Binding-site contacts:
Ligand atom C3 contacts residue ASN113 of chain 1.D at 3.8 Å.
Ligand atom O7 contacts residue ASN113 of chain 1.D at 3.2 Å (h-bond).
Ligand atom C2 contacts residue ASN113 of chain 1.D at 2.5 Å.
Ligand atom C1 contacts residue ASN113 of chain 1.D at 1.4 Å.
Ligand atom O5 contacts residue ASN113 of chain 1.D at 2.4 Å (h-bond).
Ligand atom C4 contacts residue ASN113 of chain 1.D at 4.2 Å.
Ligand atom C8 contacts residue ASN113 of chain 1.D at 4.2 Å.
Ligand atom C7 contacts residue ASN113 of chain 1.D at 3.4 Å.
Ligand atom N2 contacts residue ASN113 of chain 1.D at 2.9 Å (h-bond).
Ligand atom C5 contacts residue ASN113 of chain 1.D at 3.7 Å.

A small-molecule ligand and the protein it binds are described below.
Small molecule (SMILES): CC(=O)N[C@@H]1[C@@H](O)[C@H](O)[C@@H](CO)O[C@H]1O

Sequence of chain 1.D:
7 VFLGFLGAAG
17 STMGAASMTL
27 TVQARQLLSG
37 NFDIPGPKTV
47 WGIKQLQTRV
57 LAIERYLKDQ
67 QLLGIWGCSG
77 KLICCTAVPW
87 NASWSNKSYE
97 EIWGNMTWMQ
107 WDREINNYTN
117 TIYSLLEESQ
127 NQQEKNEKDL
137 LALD